Sequence of chain 4.A:
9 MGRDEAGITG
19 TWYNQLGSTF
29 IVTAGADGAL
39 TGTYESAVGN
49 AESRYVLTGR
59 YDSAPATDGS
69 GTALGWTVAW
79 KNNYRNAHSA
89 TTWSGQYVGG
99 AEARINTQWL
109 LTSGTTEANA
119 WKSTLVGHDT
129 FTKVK

A small-molecule ligand and the protein it binds are described below.
Small molecule (SMILES): CN(C)c1ccc2c3c(cccc13)C(=O)N(CCNC(=O)CCCC[C@@H]1SC[C@@H]3NC(=O)N[C@@H]31)C2=O

Sequence of chain 2.A:
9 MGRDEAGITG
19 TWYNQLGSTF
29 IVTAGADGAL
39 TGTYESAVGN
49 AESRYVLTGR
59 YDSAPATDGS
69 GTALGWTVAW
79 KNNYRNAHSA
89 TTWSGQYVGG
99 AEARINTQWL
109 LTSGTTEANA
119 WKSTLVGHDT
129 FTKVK

Binding-site contacts:
Ligand atom N2 contacts residue SER87 of chain 4.A at 3.1 Å (h-bond).
Ligand atom O contacts residue TYR42 of chain 4.A at 2.7 Å (h-bond).
Ligand atom N contacts residue SER44 of chain 4.A at 3.0 Å (h-bond).
Ligand atom C1 contacts residue VAL46 of chain 4.A at 3.7 Å (hydrophobic).
Ligand atom C3 contacts residue TRP107 of chain 4.A at 3.3 Å (hydrophobic).
Ligand atom C contacts residue SER26 of chain 4.A at 3.7 Å.
Ligand atom O3 contacts residue ASN48 of chain 4.A at 2.8 Å (h-bond).
Ligand atom C9 contacts residue ASN48 of chain 4.A at 3.5 Å.
Ligand atom C15 contacts residue SER121 of chain 4.A at 3.5 Å.
Ligand atom C contacts residue SER44 of chain 4.A at 3.8 Å.
Ligand atom C16 contacts residue LYS120 of chain 4.A at 3.0 Å.
Ligand atom S contacts residue TRP78 of chain 4.A at 3.7 Å.
Ligand atom C contacts residue ASN22 of chain 4.A at 3.7 Å.
Ligand atom C contacts residue ASP127 of chain 4.A at 3.6 Å.
Ligand atom C4 contacts residue TRP119 of chain 2.A at 3.5 Å (hydrophobic).
Ligand atom C7 contacts residue TRP78 of chain 4.A at 3.8 Å (hydrophobic).
Ligand atom C11 contacts residue SER87 of chain 4.A at 3.3 Å.
Ligand atom C10 contacts residue SER87 of chain 4.A at 3.7 Å.
Ligand atom C6 contacts residue TRP78 of chain 4.A at 3.6 Å (hydrophobic).
Ligand atom C contacts residue TYR42 of chain 4.A at 3.5 Å (hydrophobic).
Ligand atom O3 contacts residue GLY47 of chain 4.A at 3.6 Å.
Ligand atom C2 contacts residue ASP127 of chain 4.A at 3.7 Å.
Ligand atom C1 contacts residue TRP119 of chain 2.A at 3.7 Å (hydrophobic).
Ligand atom C2 contacts residue TRP107 of chain 4.A at 3.7 Å (hydrophobic).
Ligand atom S contacts residue THR89 of chain 4.A at 3.5 Å (h-bond).
Ligand atom O contacts residue ASP127 of chain 4.A at 3.7 Å.
Ligand atom C13 contacts residue SER111 of chain 4.A at 3.5 Å.
Ligand atom C8 contacts residue TRP78 of chain 4.A at 3.5 Å (hydrophobic).
Ligand atom C8 contacts residue ASN48 of chain 4.A at 3.6 Å.
Ligand atom C25 contacts residue LYS120 of chain 4.A at 3.2 Å.
Ligand atom C12 contacts residue SER111 of chain 4.A at 3.5 Å.
Ligand atom O contacts residue ASN22 of chain 4.A at 3.0 Å (h-bond).
Ligand atom N1 contacts residue ASP127 of chain 4.A at 2.7 Å (salt-bridge).
Ligand atom C14 contacts residue SER121 of chain 4.A at 3.6 Å.
Ligand atom C5 contacts residue SER44 of chain 4.A at 3.6 Å.
Ligand atom C15 contacts residue LYS120 of chain 4.A at 3.2 Å.
Ligand atom O contacts residue SER26 of chain 4.A at 2.8 Å (h-bond).
Ligand atom C11 contacts residue ALA85 of chain 4.A at 3.7 Å (hydrophobic).
Ligand atom N contacts residue VAL46 of chain 4.A at 3.6 Å.
Ligand atom O2 contacts residue LEU109 of chain 4.A at 3.2 Å.